A small-molecule ligand and the protein it binds are described below.
Small molecule (SMILES): CC(C)CCC[C@@H](C)[C@H]1CC[C@H]2[C@@H]3CCC4=CC(=O)CC[C@]4(C)[C@H]3CC[C@]12C

Binding-site contacts:
Ligand atom C23 contacts residue VAL264 of chain 1.A at 3.4 Å (hydrophobic).
Ligand atom O1 contacts residue GLY470 of chain 1.A at 3.8 Å.
Ligand atom C4 contacts residue HEM1 of chain 1.C at 3.9 Å.
Ligand atom C12 contacts residue HIS84 of chain 1.A at 3.7 Å.
Ligand atom C7 contacts residue TRP267 of chain 1.A at 3.9 Å (hydrophobic).
Ligand atom C23 contacts residue ILE108 of chain 1.A at 3.7 Å (hydrophobic).
Ligand atom C2 contacts residue GLY468 of chain 1.A at 3.2 Å.
Ligand atom C24 contacts residue PHE112 of chain 1.A at 3.8 Å (hydrophobic).
Ligand atom C15 contacts residue ALA268 of chain 1.A at 3.5 Å (hydrophobic).
Ligand atom C2 contacts residue LEU344 of chain 1.A at 3.8 Å (hydrophobic).
Ligand atom C26 contacts residue ILE108 of chain 1.A at 3.6 Å (hydrophobic).
Ligand atom C6 contacts residue LEU469 of chain 1.A at 3.9 Å (hydrophobic).
Ligand atom C1 contacts residue HIS84 of chain 1.A at 3.6 Å.
Ligand atom C11 contacts residue LEU87 of chain 1.A at 3.9 Å (hydrophobic).
Ligand atom O1 contacts residue LEU344 of chain 1.A at 3.3 Å (h-bond).
Ligand atom C6 contacts residue ASN272 of chain 1.A at 3.8 Å.
Ligand atom C19 contacts residue LEU87 of chain 1.A at 3.6 Å (hydrophobic).
Ligand atom C14 contacts residue HEM1 of chain 1.C at 3.8 Å.
Ligand atom C15 contacts residue HEM1 of chain 1.C at 3.6 Å.
Ligand atom C4 contacts residue LEU469 of chain 1.A at 3.7 Å (hydrophobic).
Ligand atom C16 contacts residue HEM1 of chain 1.C at 3.3 Å.
Ligand atom O1 contacts residue SER343 of chain 1.A at 3.2 Å.
Ligand atom C16 contacts residue ALA268 of chain 1.A at 3.9 Å (hydrophobic).
Ligand atom C21 contacts residue HIS84 of chain 1.A at 3.6 Å.
Ligand atom O1 contacts residue GLY468 of chain 1.A at 3.0 Å (h-bond).
Ligand atom C23 contacts residue SER88 of chain 1.A at 3.8 Å.
Ligand atom C11 contacts residue HIS84 of chain 1.A at 3.9 Å.
Ligand atom C21 contacts residue SER88 of chain 1.A at 3.6 Å.
Ligand atom C7 contacts residue HEM1 of chain 1.C at 3.5 Å.
Ligand atom C4 contacts residue GLY468 of chain 1.A at 3.9 Å.
Ligand atom C23 contacts residue ILE97 of chain 1.A at 3.6 Å (hydrophobic).
Ligand atom C6 contacts residue TRP267 of chain 1.A at 3.8 Å (hydrophobic).
Ligand atom C17 contacts residue HEM1 of chain 1.C at 3.5 Å.
Ligand atom C3 contacts residue GLY468 of chain 1.A at 3.1 Å.
Ligand atom C20 contacts residue SER88 of chain 1.A at 3.9 Å.
Ligand atom C27 contacts residue ILE97 of chain 1.A at 3.6 Å (hydrophobic).
Ligand atom C20 contacts residue VAL264 of chain 1.A at 3.7 Å (hydrophobic).
Ligand atom C26 contacts residue ARG243 of chain 1.A at 3.7 Å.
Ligand atom C22 contacts residue VAL264 of chain 1.A at 3.5 Å (hydrophobic).
Ligand atom C24 contacts residue ILE108 of chain 1.A at 3.4 Å (hydrophobic).

Sequence of chain 1.A:
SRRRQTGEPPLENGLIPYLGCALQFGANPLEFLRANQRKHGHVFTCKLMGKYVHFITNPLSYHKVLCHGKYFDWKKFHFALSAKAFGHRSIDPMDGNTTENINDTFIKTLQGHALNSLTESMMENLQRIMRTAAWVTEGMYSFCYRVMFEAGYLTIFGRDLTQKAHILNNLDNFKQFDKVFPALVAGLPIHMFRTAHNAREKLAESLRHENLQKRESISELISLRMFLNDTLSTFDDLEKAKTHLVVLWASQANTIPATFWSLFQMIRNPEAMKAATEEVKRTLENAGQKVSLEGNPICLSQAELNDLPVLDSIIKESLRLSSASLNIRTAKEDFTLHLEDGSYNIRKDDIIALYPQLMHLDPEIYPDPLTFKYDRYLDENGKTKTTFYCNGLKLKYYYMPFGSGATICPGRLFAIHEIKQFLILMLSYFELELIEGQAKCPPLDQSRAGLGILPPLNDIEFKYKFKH